A small-molecule ligand and the protein it binds are described below.
Small molecule (SMILES): Cc1cc(N2CCNCC2)nc(C)n1

Binding-site contacts:
Ligand atom C03 contacts residue ASP173 of chain 1.A at 3.7 Å.
Ligand atom C04 contacts residue ASP173 of chain 1.A at 3.6 Å.
Ligand atom N08 contacts residue ASP173 of chain 1.A at 3.6 Å.
Ligand atom C11 contacts residue PO41 of chain 1.G at 3.5 Å.
Ligand atom C06 contacts residue MET135 of chain 1.A at 4.1 Å (hydrophobic).
Ligand atom C06 contacts residue ASP173 of chain 1.A at 3.9 Å.
Ligand atom C06 contacts residue HIS110 of chain 1.A at 4.1 Å.
Ligand atom C06 contacts residue GLY172 of chain 1.A at 4.0 Å.
Ligand atom C03 contacts residue GLY172 of chain 1.A at 4.3 Å.
Ligand atom N09 contacts residue HIS110 of chain 1.A at 4.3 Å.
Ligand atom C01 contacts residue HIS110 of chain 1.A at 4.2 Å.
Ligand atom C02 contacts residue GLY172 of chain 1.A at 3.6 Å.
Ligand atom N05 contacts residue MET135 of chain 1.A at 3.6 Å.
Ligand atom N08 contacts residue GLY172 of chain 1.A at 3.4 Å.
Ligand atom C07 contacts residue GLY172 of chain 1.A at 4.0 Å.
Ligand atom N12 contacts residue HIS110 of chain 1.A at 3.8 Å.
Ligand atom C07 contacts residue PHE185 of chain 1.A at 4.4 Å (hydrophobic).
Ligand atom C04 contacts residue HIS110 of chain 1.A at 4.1 Å.
Ligand atom N09 contacts residue ASP173 of chain 1.A at 3.8 Å.
Ligand atom C02 contacts residue HIS110 of chain 1.A at 3.7 Å.
Ligand atom C02 contacts residue ASP173 of chain 1.A at 3.7 Å.
Ligand atom N12 contacts residue PO41 of chain 1.G at 2.7 Å (h-bond).
Ligand atom C07 contacts residue MET135 of chain 1.A at 3.7 Å (hydrophobic).
Ligand atom C11 contacts residue HIS110 of chain 1.A at 3.7 Å.
Ligand atom C01 contacts residue LYS174 of chain 1.A at 4.3 Å.
Ligand atom C01 contacts residue GLY172 of chain 1.A at 3.4 Å.
Ligand atom C13 contacts residue HIS110 of chain 1.A at 3.5 Å.
Ligand atom C01 contacts residue ASP173 of chain 1.A at 4.3 Å.
Ligand atom C07 contacts residue SER140 of chain 1.A at 3.8 Å.
Ligand atom C03 contacts residue HIS110 of chain 1.A at 3.8 Å.
Ligand atom C07 contacts residue PHE134 of chain 1.A at 3.8 Å (hydrophobic).
Ligand atom N08 contacts residue HIS110 of chain 1.A at 3.8 Å.
Ligand atom C10 contacts residue MET135 of chain 1.A at 4.0 Å (hydrophobic).
Ligand atom N05 contacts residue HIS110 of chain 1.A at 4.3 Å.
Ligand atom C14 contacts residue PO41 of chain 1.G at 3.3 Å.
Ligand atom C14 contacts residue ASP173 of chain 1.A at 3.5 Å.
Ligand atom N05 contacts residue ASP173 of chain 1.A at 4.0 Å.
Ligand atom N09 contacts residue PO41 of chain 1.G at 4.0 Å.
Ligand atom C13 contacts residue PO41 of chain 1.G at 3.3 Å.
Ligand atom C10 contacts residue PO41 of chain 1.G at 3.6 Å.

Sequence of chain 1.A:
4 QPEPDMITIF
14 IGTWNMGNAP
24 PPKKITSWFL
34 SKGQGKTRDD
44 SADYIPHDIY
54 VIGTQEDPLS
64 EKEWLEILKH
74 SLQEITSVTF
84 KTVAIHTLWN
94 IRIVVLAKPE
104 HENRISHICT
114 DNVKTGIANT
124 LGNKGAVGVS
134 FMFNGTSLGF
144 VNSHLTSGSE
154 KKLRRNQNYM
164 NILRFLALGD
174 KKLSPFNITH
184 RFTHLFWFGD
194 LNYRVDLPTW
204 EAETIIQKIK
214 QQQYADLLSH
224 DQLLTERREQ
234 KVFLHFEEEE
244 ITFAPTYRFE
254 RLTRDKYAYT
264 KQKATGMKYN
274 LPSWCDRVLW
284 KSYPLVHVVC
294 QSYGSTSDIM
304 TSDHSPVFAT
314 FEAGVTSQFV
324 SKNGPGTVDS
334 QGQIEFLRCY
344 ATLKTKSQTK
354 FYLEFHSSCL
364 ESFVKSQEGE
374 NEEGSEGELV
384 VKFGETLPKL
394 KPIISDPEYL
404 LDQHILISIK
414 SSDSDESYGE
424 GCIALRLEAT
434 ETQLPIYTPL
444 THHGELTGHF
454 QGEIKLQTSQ